Binding-site contacts:
Ligand atom C22 contacts residue GLU324 of chain 1.A at 2.9 Å.
Ligand atom C07 contacts residue TYR438 of chain 1.A at 3.7 Å (hydrophobic).
Ligand atom F25 contacts residue PRO297 of chain 1.A at 3.7 Å.
Ligand atom F25 contacts residue GLY318 of chain 1.A at 3.4 Å.
Ligand atom C02 contacts residue TYR438 of chain 1.A at 3.6 Å (hydrophobic).
Ligand atom C4' contacts residue GOL1 of chain 1.G at 3.3 Å.
Ligand atom C11 contacts residue HEM1 of chain 1.C at 3.5 Å.
Ligand atom F25 contacts residue HEM1 of chain 1.C at 3.6 Å.
Ligand atom C5' contacts residue GOL1 of chain 1.G at 3.4 Å.
Ligand atom C24 contacts residue TRP319 of chain 1.A at 3.7 Å (hydrophobic).
Ligand atom C24 contacts residue HEM1 of chain 1.C at 3.5 Å.
Ligand atom N01 contacts residue HEM1 of chain 1.C at 2.6 Å (h-bond).
Ligand atom C23 contacts residue GLU324 of chain 1.A at 3.7 Å.
Ligand atom C24 contacts residue PRO297 of chain 1.A at 3.7 Å (hydrophobic).
Ligand atom F25 contacts residue PHE316 of chain 1.A at 3.5 Å.
Ligand atom C14 contacts residue GLU324 of chain 1.A at 3.4 Å.
Ligand atom C2' contacts residue HEM1 of chain 1.C at 3.1 Å.
Ligand atom F25 contacts residue SER317 of chain 1.A at 3.7 Å.
Ligand atom N1' contacts residue H4B1 of chain 1.D at 3.0 Å (h-bond).
Ligand atom N02 contacts residue ARG146 of chain 1.A at 3.3 Å (salt-bridge).
Ligand atom C23 contacts residue PRO297 of chain 1.A at 3.7 Å (hydrophobic).
Ligand atom C02 contacts residue HEM1 of chain 1.C at 3.5 Å.
Ligand atom N1' contacts residue HEM1 of chain 1.C at 2.5 Å (h-bond).
Ligand atom C21 contacts residue GLU324 of chain 1.A at 3.6 Å.
Ligand atom C03 contacts residue VAL67 of chain 1.A at 3.7 Å (hydrophobic).
Ligand atom C04 contacts residue TYR438 of chain 1.A at 3.4 Å (hydrophobic).
Ligand atom C10 contacts residue GLN210 of chain 1.A at 3.7 Å.
Ligand atom C08 contacts residue HEM1 of chain 1.C at 3.6 Å.
Ligand atom C5' contacts residue TRP410 of chain 1.A at 3.4 Å (hydrophobic).
Ligand atom C5' contacts residue HEM1 of chain 1.C at 3.5 Å.
Ligand atom C05 contacts residue TYR438 of chain 1.A at 3.7 Å (hydrophobic).
Ligand atom C15 contacts residue GLU324 of chain 1.A at 3.6 Å.
Ligand atom C5' contacts residue H4B1 of chain 1.D at 3.6 Å.
Ligand atom C03 contacts residue TYR438 of chain 1.A at 3.4 Å (hydrophobic).
Ligand atom C23 contacts residue TRP319 of chain 1.A at 3.3 Å (hydrophobic).
Ligand atom N11 contacts residue HEM1 of chain 1.C at 3.3 Å (h-bond).
Ligand atom C06 contacts residue HEM1 of chain 1.C at 3.5 Å.
Ligand atom C23 contacts residue HEM1 of chain 1.C at 3.5 Å.
Ligand atom N02 contacts residue HEM1 of chain 1.C at 2.8 Å (h-bond).
Ligand atom C14 contacts residue HEM1 of chain 1.C at 3.6 Å.

Sequence of chain 1.B:
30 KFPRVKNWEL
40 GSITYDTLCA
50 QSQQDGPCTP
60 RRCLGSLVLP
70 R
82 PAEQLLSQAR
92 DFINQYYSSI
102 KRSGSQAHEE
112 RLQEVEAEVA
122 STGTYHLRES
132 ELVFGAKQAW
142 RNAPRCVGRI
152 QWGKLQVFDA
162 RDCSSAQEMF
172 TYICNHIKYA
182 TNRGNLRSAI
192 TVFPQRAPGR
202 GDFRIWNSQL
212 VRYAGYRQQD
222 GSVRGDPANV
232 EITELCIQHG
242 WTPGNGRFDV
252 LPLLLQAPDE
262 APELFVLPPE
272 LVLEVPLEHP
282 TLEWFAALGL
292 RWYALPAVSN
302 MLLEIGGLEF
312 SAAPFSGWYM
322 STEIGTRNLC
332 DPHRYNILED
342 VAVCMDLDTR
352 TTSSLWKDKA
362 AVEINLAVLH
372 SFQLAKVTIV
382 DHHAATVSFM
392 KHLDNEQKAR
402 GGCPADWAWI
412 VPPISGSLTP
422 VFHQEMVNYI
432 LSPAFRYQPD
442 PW

The protein below binds the small molecule below.
Small molecule (SMILES): Cc1cc(N)nc(C[C@@H]2CNC[C@@H]2OCCN[C@H](C)Cc2cccc(F)c2)c1

Sequence of chain 1.A:
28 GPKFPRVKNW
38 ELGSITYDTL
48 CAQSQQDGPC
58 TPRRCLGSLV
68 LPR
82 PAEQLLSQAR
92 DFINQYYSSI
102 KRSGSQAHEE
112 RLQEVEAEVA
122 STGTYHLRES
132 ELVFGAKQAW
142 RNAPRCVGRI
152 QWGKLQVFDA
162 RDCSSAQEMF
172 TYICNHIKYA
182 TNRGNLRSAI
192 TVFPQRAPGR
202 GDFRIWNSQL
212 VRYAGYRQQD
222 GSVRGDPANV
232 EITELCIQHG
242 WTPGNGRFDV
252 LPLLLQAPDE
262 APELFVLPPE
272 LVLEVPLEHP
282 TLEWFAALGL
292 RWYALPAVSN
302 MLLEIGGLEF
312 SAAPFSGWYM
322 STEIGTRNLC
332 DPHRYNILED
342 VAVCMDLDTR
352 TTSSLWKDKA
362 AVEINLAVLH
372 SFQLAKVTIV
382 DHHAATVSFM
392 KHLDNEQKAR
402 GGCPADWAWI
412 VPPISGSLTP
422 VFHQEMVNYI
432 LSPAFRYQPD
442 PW